A small-molecule ligand and the protein it binds are described below.
Small molecule (SMILES): Cc1cn([C@H]2C[C@H](O)[C@@H](COP(=O)(O)NP(=O)(O)OP(=O)(O)O)O2)c(=O)[nH]c1=O

Binding-site contacts:
Ligand atom O1G contacts residue MN1 of chain 1.E at 2.2 Å.
Ligand atom O3G contacts residue SER179 of chain 1.D at 3.6 Å.
Ligand atom C5' contacts residue ASP183 of chain 1.D at 3.6 Å.
Ligand atom O3G contacts residue SER171 of chain 1.D at 2.7 Å (h-bond).
Ligand atom PA contacts residue MN1 of chain 1.F at 3.3 Å.
Ligand atom O3' contacts residue GLY265 of chain 1.D at 3.2 Å.
Ligand atom O2B contacts residue SER171 of chain 1.D at 3.0 Å (h-bond).
Ligand atom N3A contacts residue MN1 of chain 1.E at 3.5 Å.
Ligand atom O4' contacts residue PHE263 of chain 1.D at 3.8 Å.
Ligand atom O1B contacts residue ARG174 of chain 1.D at 3.0 Å (salt-bridge).
Ligand atom O2B contacts residue ASP183 of chain 1.D at 3.0 Å (salt-bridge).
Ligand atom O1G contacts residue GLY180 of chain 1.D at 3.8 Å.
Ligand atom O3B contacts residue MN1 of chain 1.E at 3.6 Å.
Ligand atom O1A contacts residue ASP181 of chain 1.D at 3.0 Å (salt-bridge).
Ligand atom O2A contacts residue MN1 of chain 1.F at 3.8 Å.
Ligand atom O3' contacts residue SER266 of chain 1.D at 3.8 Å.
Ligand atom PB contacts residue MN1 of chain 1.E at 3.1 Å.
Ligand atom O1G contacts residue ASP181 of chain 1.D at 2.9 Å (salt-bridge).
Ligand atom C4' contacts residue PHE263 of chain 1.D at 3.4 Å (hydrophobic).
Ligand atom O2 contacts residue ASN270 of chain 1.D at 3.1 Å (h-bond).
Ligand atom PA contacts residue MN1 of chain 1.E at 3.3 Å.
Ligand atom O3' contacts residue THR264 of chain 1.D at 3.4 Å (h-bond).
Ligand atom C1' contacts residue TYR262 of chain 1.D at 3.6 Å (hydrophobic).
Ligand atom PG contacts residue GLY180 of chain 1.D at 3.7 Å.
Ligand atom O2B contacts residue GLY170 of chain 1.D at 3.3 Å.
Ligand atom PG contacts residue MN1 of chain 1.E at 3.4 Å.
Ligand atom PG contacts residue SER171 of chain 1.D at 3.6 Å.
Ligand atom O3' contacts residue ARG174 of chain 1.D at 3.4 Å (salt-bridge).
Ligand atom C5 contacts residue ASP267 of chain 1.D at 3.7 Å.
Ligand atom C2' contacts residue ASN270 of chain 1.D at 3.4 Å.
Ligand atom O1A contacts residue MN1 of chain 1.E at 2.1 Å.
Ligand atom C2' contacts residue TYR262 of chain 1.D at 3.3 Å (hydrophobic).
Ligand atom O2B contacts residue MN1 of chain 1.E at 2.1 Å.
Ligand atom O3G contacts residue GLY180 of chain 1.D at 2.8 Å (h-bond).
Ligand atom O1A contacts residue ASP183 of chain 1.D at 2.9 Å (salt-bridge).
Ligand atom C2' contacts residue GLY265 of chain 1.D at 3.5 Å.
Ligand atom C4 contacts residue ASP267 of chain 1.D at 3.5 Å.
Ligand atom O5' contacts residue MN1 of chain 1.F at 3.7 Å.
Ligand atom O1A contacts residue MN1 of chain 1.F at 2.3 Å.
Ligand atom O2 contacts residue TYR262 of chain 1.D at 3.5 Å.

Sequence of chain 1.D:
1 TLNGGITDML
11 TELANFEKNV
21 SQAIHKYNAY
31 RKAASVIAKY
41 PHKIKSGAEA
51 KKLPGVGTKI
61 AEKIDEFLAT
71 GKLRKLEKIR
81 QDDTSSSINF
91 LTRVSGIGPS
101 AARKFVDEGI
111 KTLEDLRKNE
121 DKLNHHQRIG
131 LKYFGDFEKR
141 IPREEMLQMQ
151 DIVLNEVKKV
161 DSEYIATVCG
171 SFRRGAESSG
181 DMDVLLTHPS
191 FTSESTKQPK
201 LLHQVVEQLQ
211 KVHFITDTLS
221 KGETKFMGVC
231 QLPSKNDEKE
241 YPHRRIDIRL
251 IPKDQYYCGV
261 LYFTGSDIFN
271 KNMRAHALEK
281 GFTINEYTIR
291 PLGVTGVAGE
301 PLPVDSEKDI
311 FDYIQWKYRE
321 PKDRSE